Binding-site contacts:
Ligand atom C6 contacts residue ASN709 of chain 1.C at 4.0 Å.
Ligand atom O6 contacts residue GLY1131 of chain 1.C at 4.3 Å.
Ligand atom C5 contacts residue ASN709 of chain 1.C at 3.6 Å.
Ligand atom O6 contacts residue ASN709 of chain 1.C at 3.3 Å (h-bond).
Ligand atom C2 contacts residue ASN709 of chain 1.C at 2.6 Å.
Ligand atom O5 contacts residue ASN709 of chain 1.C at 2.4 Å (h-bond).
Ligand atom C7 contacts residue ASN709 of chain 1.C at 4.1 Å.
Ligand atom C4 contacts residue ASN709 of chain 1.C at 4.3 Å.
Ligand atom C3 contacts residue ASN709 of chain 1.C at 3.8 Å.
Ligand atom C1 contacts residue ASN709 of chain 1.C at 1.4 Å.
Ligand atom N2 contacts residue ASN709 of chain 1.C at 2.9 Å (h-bond).

This protein binds this small molecule.
Small molecule (SMILES): CC(=O)N[C@@H]1[C@@H](O)[C@H](O)[C@@H](CO)O[C@H]1O

Sequence of chain 1.C:
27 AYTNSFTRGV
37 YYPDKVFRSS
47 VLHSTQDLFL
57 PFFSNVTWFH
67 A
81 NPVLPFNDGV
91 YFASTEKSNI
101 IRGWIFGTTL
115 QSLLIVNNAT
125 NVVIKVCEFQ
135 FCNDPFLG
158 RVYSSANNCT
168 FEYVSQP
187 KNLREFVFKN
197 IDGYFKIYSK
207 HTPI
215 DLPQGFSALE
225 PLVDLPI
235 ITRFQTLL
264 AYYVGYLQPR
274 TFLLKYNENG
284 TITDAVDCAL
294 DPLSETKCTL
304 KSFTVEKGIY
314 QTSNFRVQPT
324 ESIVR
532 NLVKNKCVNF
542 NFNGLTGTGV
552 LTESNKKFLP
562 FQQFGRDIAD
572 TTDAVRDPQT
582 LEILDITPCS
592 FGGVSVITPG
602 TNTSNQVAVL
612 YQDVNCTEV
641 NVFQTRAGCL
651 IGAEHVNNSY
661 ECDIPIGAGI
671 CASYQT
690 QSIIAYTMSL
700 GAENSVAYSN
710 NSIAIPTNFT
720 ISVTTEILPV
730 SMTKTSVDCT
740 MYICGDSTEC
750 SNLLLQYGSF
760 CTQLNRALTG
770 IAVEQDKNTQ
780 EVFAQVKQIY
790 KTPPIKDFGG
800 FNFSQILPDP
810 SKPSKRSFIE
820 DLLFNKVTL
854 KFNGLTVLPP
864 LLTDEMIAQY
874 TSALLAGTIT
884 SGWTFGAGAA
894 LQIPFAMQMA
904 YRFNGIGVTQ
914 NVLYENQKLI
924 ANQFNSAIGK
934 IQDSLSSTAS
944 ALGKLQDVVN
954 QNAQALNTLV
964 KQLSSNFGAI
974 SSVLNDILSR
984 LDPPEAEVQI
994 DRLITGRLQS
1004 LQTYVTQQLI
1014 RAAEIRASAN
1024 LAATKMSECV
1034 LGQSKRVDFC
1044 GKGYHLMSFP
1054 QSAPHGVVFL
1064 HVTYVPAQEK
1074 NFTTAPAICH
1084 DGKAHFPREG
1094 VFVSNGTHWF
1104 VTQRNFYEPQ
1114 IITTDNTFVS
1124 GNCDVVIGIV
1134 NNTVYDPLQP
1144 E